Binding-site contacts:
Ligand atom N07 contacts residue PHE250 of chain 1.A at 3.7 Å.
Ligand atom N07 contacts residue PHE283 of chain 1.A at 3.5 Å.
Ligand atom C12 contacts residue MET267 of chain 1.A at 3.6 Å (hydrophobic).
Ligand atom C04 contacts residue PHE283 of chain 1.A at 3.6 Å (hydrophobic).
Ligand atom C14 contacts residue GLY279 of chain 1.A at 3.5 Å.
Ligand atom C17 contacts residue GLY279 of chain 1.A at 3.4 Å.
Ligand atom C13 contacts residue TYR247 of chain 1.A at 3.1 Å (hydrophobic).
Ligand atom N16 contacts residue MET267 of chain 1.A at 3.8 Å.
Ligand atom N23 contacts residue LYS272 of chain 1.A at 3.1 Å (salt-bridge).
Ligand atom C24 contacts residue VAL276 of chain 1.A at 3.8 Å (hydrophobic).
Ligand atom C04 contacts residue ILE246 of chain 1.A at 3.8 Å (hydrophobic).
Ligand atom N15 contacts residue MET267 of chain 1.A at 3.5 Å.
Ligand atom C08 contacts residue PHE283 of chain 1.A at 3.6 Å (hydrophobic).
Ligand atom N18 contacts residue GLY279 of chain 1.A at 3.4 Å.
Ligand atom N23 contacts residue VAL276 of chain 1.A at 3.6 Å.
Ligand atom C14 contacts residue TYR247 of chain 1.A at 3.3 Å (hydrophobic).
Ligand atom N09 contacts residue PHE283 of chain 1.A at 3.7 Å.
Ligand atom N01 contacts residue ILE246 of chain 1.A at 3.7 Å.
Ligand atom N18 contacts residue TYR247 of chain 1.A at 2.6 Å (h-bond).
Ligand atom N22 contacts residue LYS272 of chain 1.A at 3.8 Å.
Ligand atom N06 contacts residue PHE283 of chain 1.A at 3.4 Å.
Ligand atom C02 contacts residue LEU229 of chain 1.A at 3.7 Å (hydrophobic).
Ligand atom N22 contacts residue GLU275 of chain 1.A at 3.0 Å.
Ligand atom C05 contacts residue PHE283 of chain 1.A at 3.6 Å (hydrophobic).
Ligand atom C03 contacts residue PHE283 of chain 1.A at 3.4 Å (hydrophobic).
Ligand atom N23 contacts residue PRO266 of chain 1.A at 3.8 Å.
Ligand atom C14 contacts residue MET267 of chain 1.A at 3.5 Å (hydrophobic).
Ligand atom N16 contacts residue GLY279 of chain 1.A at 3.7 Å.
Ligand atom N09 contacts residue GLN280 of chain 1.A at 3.1 Å (h-bond).
Ligand atom C13 contacts residue GLN280 of chain 1.A at 3.6 Å.
Ligand atom C19 contacts residue MET267 of chain 1.A at 3.3 Å (hydrophobic).
Ligand atom C20 contacts residue MET267 of chain 1.A at 3.7 Å (hydrophobic).
Ligand atom C10 contacts residue ILE246 of chain 1.A at 3.7 Å (hydrophobic).
Ligand atom N01 contacts residue PHE283 of chain 1.A at 3.8 Å.
Ligand atom C02 contacts residue PHE283 of chain 1.A at 3.6 Å (hydrophobic).
Ligand atom C17 contacts residue MET267 of chain 1.A at 3.6 Å (hydrophobic).
Ligand atom N23 contacts residue GLU275 of chain 1.A at 3.5 Å.
Ligand atom C10 contacts residue GLN280 of chain 1.A at 3.3 Å.
Ligand atom C13 contacts residue GLY279 of chain 1.A at 3.5 Å.
Ligand atom N15 contacts residue GLY279 of chain 1.A at 3.8 Å.

A small-molecule ligand and the protein it binds are described below.
Small molecule (SMILES): Cc1ncc(C)n2nc(/C=C/c3nc(-c4cn[nH]c4)nn3C)nc12

Sequence of chain 1.A:
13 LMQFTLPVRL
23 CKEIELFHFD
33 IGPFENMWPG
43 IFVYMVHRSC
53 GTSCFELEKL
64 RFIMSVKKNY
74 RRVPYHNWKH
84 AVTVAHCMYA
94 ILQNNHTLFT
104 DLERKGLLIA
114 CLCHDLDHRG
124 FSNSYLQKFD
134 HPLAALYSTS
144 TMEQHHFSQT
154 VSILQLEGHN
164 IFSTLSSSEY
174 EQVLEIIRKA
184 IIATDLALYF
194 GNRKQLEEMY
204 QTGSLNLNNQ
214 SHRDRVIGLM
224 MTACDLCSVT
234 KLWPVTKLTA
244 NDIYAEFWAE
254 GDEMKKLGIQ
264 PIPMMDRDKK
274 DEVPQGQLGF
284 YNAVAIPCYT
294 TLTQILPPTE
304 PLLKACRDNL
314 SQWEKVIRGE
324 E